Binding-site contacts:
Ligand atom N contacts residue ARG23 of chain 1.A at 3.7 Å.
Ligand atom O contacts residue GLU114 of chain 2.A at 2.8 Å (salt-bridge).
Ligand atom N4 contacts residue GLY54 of chain 2.A at 3.6 Å.
Ligand atom C14 contacts residue GLN112 of chain 2.A at 3.2 Å.
Ligand atom C10 contacts residue GLY54 of chain 2.A at 3.5 Å.
Ligand atom C9 contacts residue GLY54 of chain 2.A at 3.8 Å.
Ligand atom C4 contacts residue ASN20 of chain 1.A at 3.6 Å.
Ligand atom O contacts residue MET113 of chain 2.A at 3.8 Å.
Ligand atom C9 contacts residue GLN112 of chain 2.A at 3.7 Å.
Ligand atom C8 contacts residue SER53 of chain 2.A at 3.8 Å.
Ligand atom N2 contacts residue MET50 of chain 2.A at 3.0 Å (h-bond).
Ligand atom C contacts residue TYR57 of chain 2.A at 3.7 Å (hydrophobic).
Ligand atom C8 contacts residue CYS52 of chain 2.A at 3.5 Å (hydrophobic).
Ligand atom N5 contacts residue TYR57 of chain 2.A at 3.5 Å.
Ligand atom N1 contacts residue MET50 of chain 2.A at 3.1 Å (h-bond).
Ligand atom C5 contacts residue TYR57 of chain 2.A at 3.3 Å (hydrophobic).
Ligand atom C7 contacts residue ASN20 of chain 1.A at 3.7 Å.
Ligand atom C4 contacts residue TYR57 of chain 2.A at 3.6 Å (hydrophobic).
Ligand atom CL contacts residue ARG23 of chain 1.A at 3.2 Å.
Ligand atom CL contacts residue LEU24 of chain 1.A at 3.7 Å.
Ligand atom C7 contacts residue SER53 of chain 2.A at 3.6 Å.
Ligand atom N2 contacts residue ASN20 of chain 1.A at 3.6 Å.
Ligand atom O contacts residue GLN112 of chain 2.A at 3.4 Å (h-bond).
Ligand atom C contacts residue ASN20 of chain 1.A at 3.7 Å.
Ligand atom N1 contacts residue TYR57 of chain 2.A at 3.5 Å.
Ligand atom C15 contacts residue GLN112 of chain 2.A at 3.5 Å.
Ligand atom C11 contacts residue GLY54 of chain 2.A at 3.6 Å.
Ligand atom C7 contacts residue MET50 of chain 2.A at 3.8 Å (hydrophobic).
Ligand atom C12 contacts residue GLY54 of chain 2.A at 3.6 Å.
Ligand atom C13 contacts residue GLN112 of chain 2.A at 3.7 Å.
Ligand atom C5 contacts residue MET50 of chain 2.A at 3.4 Å (hydrophobic).
Ligand atom C7 contacts residue CYS52 of chain 2.A at 3.5 Å (hydrophobic).
Ligand atom N1 contacts residue ALA51 of chain 2.A at 3.3 Å (h-bond).
Ligand atom C5 contacts residue ASN20 of chain 1.A at 3.7 Å.
Ligand atom C3 contacts residue ASN20 of chain 1.A at 3.7 Å.
Ligand atom N1 contacts residue LEU24 of chain 1.A at 3.6 Å.
Ligand atom C6 contacts residue MET50 of chain 2.A at 3.5 Å (hydrophobic).
Ligand atom CL contacts residue ASN20 of chain 1.A at 3.6 Å.
Ligand atom N3 contacts residue GLN112 of chain 2.A at 3.2 Å (h-bond).
Ligand atom C7 contacts residue ALA51 of chain 2.A at 3.5 Å (hydrophobic).

A small-molecule ligand and the protein it binds are described below.
Small molecule (SMILES): CNC(=O)CNc1cc(=O)[nH]c2ccc(Nc3ccnc(Cl)c3C#N)cc12

Sequence of chain 2.A:
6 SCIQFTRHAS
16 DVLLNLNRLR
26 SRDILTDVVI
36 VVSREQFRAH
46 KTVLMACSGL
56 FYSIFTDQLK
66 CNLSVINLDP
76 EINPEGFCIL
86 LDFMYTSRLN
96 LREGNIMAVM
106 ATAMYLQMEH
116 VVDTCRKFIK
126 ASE

Sequence of chain 1.A:
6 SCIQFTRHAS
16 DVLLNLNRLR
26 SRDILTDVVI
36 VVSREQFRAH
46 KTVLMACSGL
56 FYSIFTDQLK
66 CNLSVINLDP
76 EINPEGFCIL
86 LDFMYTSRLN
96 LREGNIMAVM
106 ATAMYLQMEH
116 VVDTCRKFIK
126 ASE